This small molecule binds to this protein.
Small molecule (SMILES): CC(=O)N[C@@H]1[C@@H](O)[C@H](O)[C@@H](CO)O[C@H]1O

Sequence of chain 1.D:
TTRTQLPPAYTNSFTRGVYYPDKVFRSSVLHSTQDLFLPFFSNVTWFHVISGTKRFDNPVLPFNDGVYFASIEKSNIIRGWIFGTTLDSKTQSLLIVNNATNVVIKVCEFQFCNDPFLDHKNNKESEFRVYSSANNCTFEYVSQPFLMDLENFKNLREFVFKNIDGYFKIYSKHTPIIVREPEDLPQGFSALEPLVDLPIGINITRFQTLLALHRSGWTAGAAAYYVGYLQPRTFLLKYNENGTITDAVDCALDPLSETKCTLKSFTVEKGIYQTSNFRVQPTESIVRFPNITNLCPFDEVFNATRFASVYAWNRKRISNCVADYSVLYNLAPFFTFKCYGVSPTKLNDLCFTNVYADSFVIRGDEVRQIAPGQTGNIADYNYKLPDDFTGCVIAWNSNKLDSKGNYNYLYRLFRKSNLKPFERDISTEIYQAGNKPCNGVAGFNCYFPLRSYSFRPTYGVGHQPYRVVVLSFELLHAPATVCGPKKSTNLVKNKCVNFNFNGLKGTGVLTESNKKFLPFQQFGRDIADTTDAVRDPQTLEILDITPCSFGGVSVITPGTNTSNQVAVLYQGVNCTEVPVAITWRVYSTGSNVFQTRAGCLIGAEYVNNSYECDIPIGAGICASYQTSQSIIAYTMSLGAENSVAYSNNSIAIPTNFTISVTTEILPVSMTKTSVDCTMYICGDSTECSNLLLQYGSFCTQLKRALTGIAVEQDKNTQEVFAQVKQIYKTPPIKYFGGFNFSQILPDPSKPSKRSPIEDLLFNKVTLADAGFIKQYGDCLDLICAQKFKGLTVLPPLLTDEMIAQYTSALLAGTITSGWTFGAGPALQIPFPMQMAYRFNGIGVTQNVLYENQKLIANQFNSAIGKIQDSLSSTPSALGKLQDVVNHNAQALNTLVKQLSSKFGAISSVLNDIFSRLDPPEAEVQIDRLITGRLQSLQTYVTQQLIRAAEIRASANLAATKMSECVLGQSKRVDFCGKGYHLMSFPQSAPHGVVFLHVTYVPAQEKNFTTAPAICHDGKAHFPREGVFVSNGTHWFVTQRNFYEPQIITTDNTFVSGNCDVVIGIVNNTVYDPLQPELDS

Binding-site contacts:
Ligand atom C7 contacts residue NAG1 of chain 1.NA at 4.3 Å.
Ligand atom O7 contacts residue ASN1131 of chain 1.D at 3.5 Å (h-bond).
Ligand atom N2 contacts residue ASN1131 of chain 1.D at 2.9 Å (h-bond).
Ligand atom C5 contacts residue ASN1131 of chain 1.D at 3.7 Å.
Ligand atom C8 contacts residue ILE1129 of chain 1.D at 3.9 Å (hydrophobic).
Ligand atom C2 contacts residue NAG1 of chain 1.NA at 3.6 Å.
Ligand atom O4 contacts residue NAG1 of chain 1.NA at 2.6 Å (h-bond).
Ligand atom C8 contacts residue ASN1131 of chain 1.D at 4.5 Å.
Ligand atom C1 contacts residue ASN1131 of chain 1.D at 1.4 Å.
Ligand atom C3 contacts residue NAG1 of chain 1.NA at 3.5 Å.
Ligand atom C5 contacts residue NAG1 of chain 1.NA at 4.3 Å.
Ligand atom C6 contacts residue NAG1 of chain 1.NA at 4.0 Å.
Ligand atom C4 contacts residue ASN1131 of chain 1.D at 4.2 Å.
Ligand atom C3 contacts residue ASN1131 of chain 1.D at 3.8 Å.
Ligand atom N2 contacts residue NAG1 of chain 1.NA at 4.2 Å.
Ligand atom O7 contacts residue NAG1 of chain 1.NA at 3.8 Å.
Ligand atom C7 contacts residue ASN1131 of chain 1.D at 3.4 Å.
Ligand atom C4 contacts residue NAG1 of chain 1.NA at 3.6 Å.
Ligand atom O6 contacts residue NAG1 of chain 1.NA at 3.7 Å.
Ligand atom O5 contacts residue ASN1131 of chain 1.D at 2.4 Å (h-bond).
Ligand atom C2 contacts residue ASN1131 of chain 1.D at 2.5 Å.
Ligand atom O3 contacts residue NAG1 of chain 1.NA at 2.7 Å (h-bond).